This protein binds this small molecule.
Small molecule (SMILES): CC(=O)N[C@@H]1[C@@H](O)[C@@H](O)[C@@H](CO)O[C@@H]1O

Sequence of chain 1.F:
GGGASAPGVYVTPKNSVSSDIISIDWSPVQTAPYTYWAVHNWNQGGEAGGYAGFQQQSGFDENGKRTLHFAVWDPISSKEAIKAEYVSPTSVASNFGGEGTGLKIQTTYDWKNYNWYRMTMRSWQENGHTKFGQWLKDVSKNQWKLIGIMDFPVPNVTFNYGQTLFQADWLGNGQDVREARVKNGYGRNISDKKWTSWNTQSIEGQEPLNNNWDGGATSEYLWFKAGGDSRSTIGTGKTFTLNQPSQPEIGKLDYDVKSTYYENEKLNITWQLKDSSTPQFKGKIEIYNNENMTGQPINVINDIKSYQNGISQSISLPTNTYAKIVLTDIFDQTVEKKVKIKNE

Sequence of chain 1.N:
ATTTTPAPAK

Binding-site contacts:
Ligand atom C8 contacts residue PHE96 of chain 1.F at 3.6 Å (hydrophobic).
Ligand atom O4 contacts residue GLN106 of chain 1.F at 2.8 Å (h-bond).
Ligand atom C8 contacts residue GLU99 of chain 1.F at 3.8 Å.
Ligand atom C3 contacts residue LYS104 of chain 1.F at 3.8 Å.
Ligand atom O6 contacts residue GLN57 of chain 1.F at 3.5 Å (h-bond).
Ligand atom O5 contacts residue HIS69 of chain 1.F at 3.8 Å.
Ligand atom C7 contacts residue GLU99 of chain 1.F at 3.8 Å.
Ligand atom O7 contacts residue HIS69 of chain 1.F at 2.9 Å (h-bond).
Ligand atom C3 contacts residue THR7 of chain 1.N at 2.9 Å.
Ligand atom C4 contacts residue THR7 of chain 1.N at 3.5 Å.
Ligand atom O5 contacts residue THR7 of chain 1.N at 2.4 Å (h-bond).
Ligand atom N2 contacts residue THR7 of chain 1.N at 2.8 Å (h-bond).
Ligand atom O4 contacts residue HIS69 of chain 1.F at 3.5 Å.
Ligand atom C5 contacts residue THR7 of chain 1.N at 2.9 Å.
Ligand atom N2 contacts residue GLU99 of chain 1.F at 3.1 Å (salt-bridge).
Ligand atom O7 contacts residue ALA71 of chain 1.F at 3.5 Å.
Ligand atom C6 contacts residue GLN55 of chain 1.F at 3.4 Å.
Ligand atom O7 contacts residue TYR51 of chain 1.F at 3.6 Å.
Ligand atom O3 contacts residue LYS104 of chain 1.F at 3.0 Å (salt-bridge).
Ligand atom C7 contacts residue TYR51 of chain 1.F at 3.0 Å (hydrophobic).
Ligand atom C2 contacts residue THR7 of chain 1.N at 2.3 Å.
Ligand atom O5 contacts residue GLN55 of chain 1.F at 3.0 Å (h-bond).
Ligand atom C2 contacts residue GLU99 of chain 1.F at 3.8 Å.
Ligand atom N2 contacts residue TYR51 of chain 1.F at 3.0 Å (h-bond).
Ligand atom C4 contacts residue LYS104 of chain 1.F at 3.7 Å.
Ligand atom O3 contacts residue GLU99 of chain 1.F at 2.7 Å (salt-bridge).
Ligand atom C2 contacts residue HIS69 of chain 1.F at 3.6 Å.
Ligand atom C8 contacts residue TRP73 of chain 1.F at 3.7 Å (hydrophobic).
Ligand atom C3 contacts residue ALA5 of chain 1.N at 3.8 Å (hydrophobic).
Ligand atom C7 contacts residue HIS69 of chain 1.F at 3.8 Å.
Ligand atom C1 contacts residue HIS69 of chain 1.F at 3.7 Å.
Ligand atom C6 contacts residue TRP170 of chain 1.F at 3.5 Å (hydrophobic).
Ligand atom C2 contacts residue TYR51 of chain 1.F at 3.7 Å (hydrophobic).
Ligand atom C1 contacts residue THR7 of chain 1.N at 1.4 Å.
Ligand atom O4 contacts residue LYS104 of chain 1.F at 2.8 Å (salt-bridge).
Ligand atom C8 contacts residue TYR51 of chain 1.F at 3.4 Å (hydrophobic).
Ligand atom C3 contacts residue GLU99 of chain 1.F at 3.3 Å.
Ligand atom O7 contacts residue LYS104 of chain 1.F at 3.6 Å.
Ligand atom C1 contacts residue TYR51 of chain 1.F at 3.2 Å (hydrophobic).
Ligand atom O6 contacts residue GLN55 of chain 1.F at 2.6 Å (h-bond).